Sequence of chain 1.B:
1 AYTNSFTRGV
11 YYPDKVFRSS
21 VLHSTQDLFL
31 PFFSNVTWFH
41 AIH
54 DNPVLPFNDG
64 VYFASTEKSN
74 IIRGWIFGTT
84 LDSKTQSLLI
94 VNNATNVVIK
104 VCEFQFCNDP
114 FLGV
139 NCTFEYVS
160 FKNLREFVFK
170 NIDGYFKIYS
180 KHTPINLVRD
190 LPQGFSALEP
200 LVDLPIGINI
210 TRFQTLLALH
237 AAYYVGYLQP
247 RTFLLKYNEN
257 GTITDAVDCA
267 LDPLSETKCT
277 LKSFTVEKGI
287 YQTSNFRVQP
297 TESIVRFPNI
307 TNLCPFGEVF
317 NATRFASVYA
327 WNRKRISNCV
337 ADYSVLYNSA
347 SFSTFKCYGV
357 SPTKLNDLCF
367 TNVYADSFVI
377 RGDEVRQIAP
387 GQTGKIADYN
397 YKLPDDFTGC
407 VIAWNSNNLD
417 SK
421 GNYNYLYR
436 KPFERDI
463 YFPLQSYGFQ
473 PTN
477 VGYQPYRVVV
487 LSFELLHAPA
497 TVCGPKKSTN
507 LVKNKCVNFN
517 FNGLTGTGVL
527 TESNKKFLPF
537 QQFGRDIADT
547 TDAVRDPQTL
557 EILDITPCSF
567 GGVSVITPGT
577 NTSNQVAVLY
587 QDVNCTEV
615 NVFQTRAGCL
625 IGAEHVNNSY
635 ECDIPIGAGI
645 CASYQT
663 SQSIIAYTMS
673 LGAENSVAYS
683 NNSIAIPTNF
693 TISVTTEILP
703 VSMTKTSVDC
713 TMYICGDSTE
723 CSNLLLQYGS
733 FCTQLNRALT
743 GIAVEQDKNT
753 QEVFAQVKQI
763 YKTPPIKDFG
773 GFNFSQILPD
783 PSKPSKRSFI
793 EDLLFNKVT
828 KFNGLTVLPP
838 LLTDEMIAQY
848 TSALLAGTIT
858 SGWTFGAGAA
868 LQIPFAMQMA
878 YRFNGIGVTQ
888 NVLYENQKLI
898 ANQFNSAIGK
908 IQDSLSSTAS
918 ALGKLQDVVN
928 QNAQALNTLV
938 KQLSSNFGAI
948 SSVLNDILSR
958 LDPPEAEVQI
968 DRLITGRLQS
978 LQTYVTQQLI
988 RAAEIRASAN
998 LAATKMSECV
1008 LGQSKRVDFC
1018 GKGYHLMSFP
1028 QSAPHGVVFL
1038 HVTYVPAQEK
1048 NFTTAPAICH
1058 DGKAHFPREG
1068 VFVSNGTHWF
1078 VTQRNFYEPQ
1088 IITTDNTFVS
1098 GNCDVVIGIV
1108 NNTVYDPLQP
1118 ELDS

The small molecule below binds the protein below.
Small molecule (SMILES): CC(=O)N[C@@H]1[C@@H](O)[C@H](O)[C@@H](CO)O[C@H]1O

Binding-site contacts:
Ligand atom O5 contacts residue ASN317 of chain 1.B at 2.4 Å (h-bond).
Ligand atom C7 contacts residue ASN317 of chain 1.B at 3.8 Å.
Ligand atom C8 contacts residue LEU342 of chain 1.B at 3.5 Å (hydrophobic).
Ligand atom C7 contacts residue PHE312 of chain 1.B at 4.5 Å (hydrophobic).
Ligand atom C3 contacts residue ASN317 of chain 1.B at 3.9 Å.
Ligand atom C8 contacts residue PHE316 of chain 1.B at 3.7 Å (hydrophobic).
Ligand atom C1 contacts residue ASN317 of chain 1.B at 1.5 Å.
Ligand atom C7 contacts residue GLY313 of chain 1.B at 3.8 Å.
Ligand atom C8 contacts residue GLY313 of chain 1.B at 3.9 Å.
Ligand atom C5 contacts residue ASN317 of chain 1.B at 3.8 Å.
Ligand atom O7 contacts residue PHE312 of chain 1.B at 4.5 Å.
Ligand atom O3 contacts residue VAL341 of chain 1.B at 3.7 Å.
Ligand atom C4 contacts residue ASN317 of chain 1.B at 4.3 Å.
Ligand atom C2 contacts residue ASN317 of chain 1.B at 2.5 Å.
Ligand atom C8 contacts residue PHE312 of chain 1.B at 3.8 Å (hydrophobic).
Ligand atom O7 contacts residue GLY313 of chain 1.B at 3.5 Å.
Ligand atom N2 contacts residue ASN317 of chain 1.B at 3.0 Å (h-bond).
Ligand atom O7 contacts residue ASN317 of chain 1.B at 4.2 Å.